Binding-site contacts:
Ligand atom N2 contacts residue ASN639 of chain 1.A at 2.9 Å (h-bond).
Ligand atom C1 contacts residue ASN640 of chain 1.A at 3.8 Å.
Ligand atom C5 contacts residue ASN639 of chain 1.A at 3.6 Å.
Ligand atom O5 contacts residue VAL638 of chain 1.A at 3.2 Å (h-bond).
Ligand atom C1 contacts residue ASN639 of chain 1.A at 1.4 Å.
Ligand atom O7 contacts residue ASN639 of chain 1.A at 3.3 Å (h-bond).
Ligand atom C5 contacts residue ASN640 of chain 1.A at 3.6 Å.
Ligand atom C7 contacts residue ASN639 of chain 1.A at 3.2 Å.
Ligand atom O6 contacts residue ASN640 of chain 1.A at 4.2 Å.
Ligand atom C8 contacts residue ASN639 of chain 1.A at 4.1 Å.
Ligand atom C4 contacts residue ASN639 of chain 1.A at 4.2 Å.
Ligand atom C3 contacts residue ASN639 of chain 1.A at 3.8 Å.
Ligand atom C1 contacts residue VAL638 of chain 1.A at 3.5 Å (hydrophobic).
Ligand atom O5 contacts residue ASN640 of chain 1.A at 3.2 Å (h-bond).
Ligand atom O5 contacts residue ASN639 of chain 1.A at 2.4 Å (h-bond).
Ligand atom C6 contacts residue ASN640 of chain 1.A at 3.6 Å.
Ligand atom C2 contacts residue ASN639 of chain 1.A at 2.5 Å.

The protein below binds the small molecule below.
Small molecule (SMILES): CC(=O)N[C@@H]1[C@@H](O)[C@H](O)[C@@H](CO)O[C@H]1O

Sequence of chain 1.A:
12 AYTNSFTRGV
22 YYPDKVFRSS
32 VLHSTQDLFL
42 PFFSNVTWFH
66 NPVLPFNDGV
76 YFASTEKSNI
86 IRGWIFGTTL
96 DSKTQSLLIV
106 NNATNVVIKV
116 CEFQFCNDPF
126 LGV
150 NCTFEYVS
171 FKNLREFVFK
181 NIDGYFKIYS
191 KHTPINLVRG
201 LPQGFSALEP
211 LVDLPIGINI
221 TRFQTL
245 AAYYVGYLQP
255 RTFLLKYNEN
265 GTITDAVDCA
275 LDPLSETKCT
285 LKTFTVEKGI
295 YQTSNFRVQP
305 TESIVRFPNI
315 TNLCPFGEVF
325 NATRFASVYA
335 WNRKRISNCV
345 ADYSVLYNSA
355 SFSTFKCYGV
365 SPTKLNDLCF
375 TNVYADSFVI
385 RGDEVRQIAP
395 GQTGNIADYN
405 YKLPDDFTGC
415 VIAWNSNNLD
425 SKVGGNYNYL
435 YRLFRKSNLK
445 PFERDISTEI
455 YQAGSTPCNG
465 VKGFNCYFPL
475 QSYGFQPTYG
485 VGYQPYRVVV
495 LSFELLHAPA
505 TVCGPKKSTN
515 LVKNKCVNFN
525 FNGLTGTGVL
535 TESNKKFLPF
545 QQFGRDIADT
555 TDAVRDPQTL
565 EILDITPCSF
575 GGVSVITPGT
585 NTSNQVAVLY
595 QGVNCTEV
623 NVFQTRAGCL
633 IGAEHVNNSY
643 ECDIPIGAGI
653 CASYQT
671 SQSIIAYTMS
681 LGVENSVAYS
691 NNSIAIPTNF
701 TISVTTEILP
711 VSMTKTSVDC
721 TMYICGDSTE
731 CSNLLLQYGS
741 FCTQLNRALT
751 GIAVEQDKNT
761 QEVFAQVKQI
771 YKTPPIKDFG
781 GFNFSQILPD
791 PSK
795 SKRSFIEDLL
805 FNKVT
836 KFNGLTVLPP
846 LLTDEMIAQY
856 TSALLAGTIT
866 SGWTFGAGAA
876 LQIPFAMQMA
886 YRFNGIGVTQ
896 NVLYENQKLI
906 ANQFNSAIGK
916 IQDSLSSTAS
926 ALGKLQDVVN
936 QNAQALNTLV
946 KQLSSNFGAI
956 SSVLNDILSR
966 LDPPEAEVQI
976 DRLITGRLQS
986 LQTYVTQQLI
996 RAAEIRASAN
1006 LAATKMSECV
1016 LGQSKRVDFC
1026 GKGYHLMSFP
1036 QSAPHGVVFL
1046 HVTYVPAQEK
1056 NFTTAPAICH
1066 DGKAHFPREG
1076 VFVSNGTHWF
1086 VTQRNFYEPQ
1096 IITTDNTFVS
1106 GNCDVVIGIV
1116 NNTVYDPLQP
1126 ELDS